This small molecule binds to this protein.
Small molecule (SMILES): CC(=O)NCCCC[C@H](NC(=O)CNC(=O)CNC(=O)[C@@H](NC(=O)[C@@H](N)CO)[C@@H](C)O)C(=O)N[C@@H](C)C(=O)N1CCC[C@H]1C(=O)N[C@H](C=O)CCCN=C(N)N

Binding-site contacts:
Ligand atom OH contacts residue ASN84 of chain 1.B at 2.9 Å (h-bond).
Ligand atom CA contacts residue TYR83 of chain 1.B at 3.7 Å (hydrophobic).
Ligand atom CB contacts residue ASP40 of chain 1.B at 3.5 Å.
Ligand atom CD contacts residue VAL33 of chain 1.B at 4.0 Å (hydrophobic).
Ligand atom CD contacts residue ILE28 of chain 1.B at 4.0 Å (hydrophobic).
Ligand atom CG contacts residue PHE90 of chain 1.B at 3.8 Å (hydrophobic).
Ligand atom CA contacts residue ASP40 of chain 1.B at 3.7 Å.
Ligand atom CZ contacts residue GLY26 of chain 1.B at 3.8 Å.
Ligand atom O contacts residue HIS44 of chain 1.B at 4.1 Å.
Ligand atom CH contacts residue VAL33 of chain 1.B at 3.7 Å (hydrophobic).
Ligand atom N contacts residue TYR83 of chain 1.B at 2.9 Å (h-bond).
Ligand atom NZ contacts residue PHE90 of chain 1.B at 3.6 Å.
Ligand atom CH3 contacts residue CYS80 of chain 1.B at 4.0 Å (hydrophobic).
Ligand atom CA contacts residue ASP40 of chain 1.B at 3.4 Å.
Ligand atom CB contacts residue PHE90 of chain 1.B at 3.9 Å (hydrophobic).
Ligand atom CH3 contacts residue VAL33 of chain 1.B at 3.8 Å (hydrophobic).
Ligand atom C contacts residue ASP40 of chain 1.B at 3.5 Å.
Ligand atom CH3 contacts residue PHE29 of chain 1.B at 4.0 Å (hydrophobic).
Ligand atom C contacts residue TYR83 of chain 1.B at 3.8 Å (hydrophobic).
Ligand atom CE contacts residue PHE90 of chain 1.B at 3.5 Å (hydrophobic).
Ligand atom CD contacts residue ILE89 of chain 1.B at 3.9 Å (hydrophobic).
Ligand atom CH contacts residue ASN84 of chain 1.B at 3.8 Å.
Ligand atom NE contacts residue GLY26 of chain 1.B at 3.9 Å.
Ligand atom N contacts residue ASP40 of chain 1.B at 2.7 Å (salt-bridge).
Ligand atom NH2 contacts residue GLY26 of chain 1.B at 2.9 Å (h-bond).
Ligand atom CG contacts residue ASN84 of chain 1.B at 3.8 Å.
Ligand atom CG2 contacts residue TYR83 of chain 1.B at 3.4 Å (hydrophobic).
Ligand atom CH3 contacts residue ILE28 of chain 1.B at 3.6 Å (hydrophobic).
Ligand atom CB contacts residue TYR83 of chain 1.B at 3.2 Å (hydrophobic).
Ligand atom OH contacts residue CYS80 of chain 1.B at 3.7 Å.
Ligand atom CH contacts residue CYS80 of chain 1.B at 4.0 Å (hydrophobic).
Ligand atom OG1 contacts residue TYR83 of chain 1.B at 2.8 Å (h-bond).
Ligand atom CD contacts residue PHE90 of chain 1.B at 3.9 Å (hydrophobic).
Ligand atom CG2 contacts residue HIS44 of chain 1.B at 3.6 Å.
Ligand atom O contacts residue TYR83 of chain 1.B at 4.1 Å.
Ligand atom CG contacts residue TYR83 of chain 1.B at 4.1 Å (hydrophobic).
Ligand atom NE contacts residue ILE28 of chain 1.B at 3.6 Å.
Ligand atom O contacts residue PHE90 of chain 1.B at 3.3 Å.
Ligand atom OH contacts residue VAL33 of chain 1.B at 3.9 Å.
Ligand atom CE contacts residue ASN84 of chain 1.B at 3.6 Å.

Sequence of chain 1.B:
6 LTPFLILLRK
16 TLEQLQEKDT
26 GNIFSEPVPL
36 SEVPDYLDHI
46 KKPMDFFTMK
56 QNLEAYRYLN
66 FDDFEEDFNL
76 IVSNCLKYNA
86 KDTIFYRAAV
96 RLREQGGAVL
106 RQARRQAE